Binding-site contacts:
Ligand atom O28 contacts residue GLU109 of chain 1.A at 3.2 Å (salt-bridge).
Ligand atom C34 contacts residue TYR107 of chain 1.A at 3.5 Å (hydrophobic).
Ligand atom O36 contacts residue GLY283 of chain 1.A at 3.6 Å (h-bond).
Ligand atom N16 contacts residue GLU109 of chain 1.A at 2.9 Å (salt-bridge).
Ligand atom O39 contacts residue TYR107 of chain 1.A at 3.2 Å.
Ligand atom C12 contacts residue THR285 of chain 1.A at 3.6 Å.
Ligand atom O11 contacts residue LEU147 of chain 1.A at 3.5 Å.
Ligand atom N29 contacts residue GLY283 of chain 1.A at 2.8 Å (h-bond).
Ligand atom C17 contacts residue GLN151 of chain 1.A at 3.4 Å.
Ligand atom N19 contacts residue PHE148 of chain 1.A at 3.4 Å.
Ligand atom O39 contacts residue CYS108 of chain 1.A at 2.7 Å (h-bond).
Ligand atom N18 contacts residue GLN151 of chain 1.A at 2.8 Å (h-bond).
Ligand atom C23 contacts residue GLY283 of chain 1.A at 3.6 Å.
Ligand atom C02 contacts residue THR285 of chain 1.A at 3.6 Å.
Ligand atom N01 contacts residue THR285 of chain 1.A at 2.7 Å (h-bond).
Ligand atom C17 contacts residue GLU109 of chain 1.A at 3.6 Å.
Ligand atom O36 contacts residue ASP281 of chain 1.A at 2.5 Å (salt-bridge).
Ligand atom N22 contacts residue GLU109 of chain 1.A at 2.9 Å (salt-bridge).
Ligand atom O36 contacts residue ASP48 of chain 1.A at 2.6 Å (salt-bridge).
Ligand atom O21 contacts residue GLY283 of chain 1.A at 3.6 Å (h-bond).
Ligand atom O21 contacts residue THR285 of chain 1.A at 3.0 Å (h-bond).
Ligand atom C09 contacts residue ALA28 of chain 1.A at 3.5 Å (hydrophobic).
Ligand atom C34 contacts residue GLU109 of chain 1.A at 3.4 Å.
Ligand atom N19 contacts residue GLN151 of chain 1.A at 3.2 Å (h-bond).
Ligand atom C20 contacts residue GLU109 of chain 1.A at 3.5 Å.
Ligand atom C27 contacts residue GLY283 of chain 1.A at 3.6 Å.
Ligand atom C31 contacts residue ASP48 of chain 1.A at 3.4 Å.
Ligand atom C42 contacts residue EDO1 of chain 1.G at 3.6 Å.
Ligand atom O28 contacts residue CYS108 of chain 1.A at 3.6 Å.
Ligand atom C14 contacts residue ALA28 of chain 1.A at 3.6 Å (hydrophobic).
Ligand atom C12 contacts residue GLU109 of chain 1.A at 3.3 Å.
Ligand atom N40 contacts residue GLY50 of chain 1.A at 2.9 Å (h-bond).
Ligand atom O21 contacts residue SER284 of chain 1.A at 3.4 Å.
Ligand atom C37 contacts residue ASP281 of chain 1.A at 3.3 Å.
Ligand atom C35 contacts residue ASP48 of chain 1.A at 3.4 Å.
Ligand atom C13 contacts residue GLU109 of chain 1.A at 3.5 Å.
Ligand atom C35 contacts residue ASP281 of chain 1.A at 3.5 Å.
Ligand atom C26 contacts residue CYS108 of chain 1.A at 3.6 Å (hydrophobic).
Ligand atom C48 contacts residue GLY50 of chain 1.A at 3.0 Å.
Ligand atom N19 contacts residue GLU109 of chain 1.A at 2.9 Å (salt-bridge).

Sequence of chain 1.A:
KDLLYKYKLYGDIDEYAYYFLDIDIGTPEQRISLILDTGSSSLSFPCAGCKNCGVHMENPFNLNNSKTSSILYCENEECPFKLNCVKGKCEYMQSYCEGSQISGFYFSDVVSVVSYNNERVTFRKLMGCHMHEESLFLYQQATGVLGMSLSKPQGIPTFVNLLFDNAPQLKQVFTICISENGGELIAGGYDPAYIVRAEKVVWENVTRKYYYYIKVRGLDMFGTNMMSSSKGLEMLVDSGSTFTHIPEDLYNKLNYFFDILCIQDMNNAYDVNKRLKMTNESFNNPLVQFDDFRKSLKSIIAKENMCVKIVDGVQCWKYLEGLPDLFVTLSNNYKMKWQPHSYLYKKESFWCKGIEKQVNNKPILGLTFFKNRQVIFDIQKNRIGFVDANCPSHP

The small molecule below binds the protein below.
Small molecule (SMILES): [H]/N=C(/N)NOCC[C@H](NC(=O)OCc1ccccc1)C(=O)N[C@H](C(=O)N[C@@H](CC(C)C)[C@@H](O)CC(=O)NCCc1ccccc1)C(C)C